A protein and the small-molecule ligand that binds it are described below.
Small molecule (SMILES): CC(=O)O[C@H]1C(=O)[C@@]2(C)[C@H]([C@H](OC(=O)c3ccccc3)[C@]3(O)C[C@H](OC(=O)[C@H](O)[C@@H](NC(=O)c4ccccc4)c4ccccc4)C(C)=C1C3(C)C)[C@]1(OC(C)=O)CO[C@@H]1C[C@@H]2O

Binding-site contacts:
Ligand atom C36 contacts residue HIS227 of chain 14.B at 3.4 Å.
Ligand atom O06 contacts residue PRO272 of chain 14.B at 4.0 Å.
Ligand atom C31 contacts residue HIS227 of chain 14.B at 3.4 Å.
Ligand atom C27 contacts residue ARG359 of chain 14.B at 3.8 Å.
Ligand atom C27 contacts residue GLY360 of chain 14.B at 4.0 Å.
Ligand atom C32 contacts residue VAL23 of chain 14.B at 3.9 Å (hydrophobic).
Ligand atom C07 contacts residue HIS227 of chain 14.B at 3.1 Å.
Ligand atom C41 contacts residue PRO358 of chain 14.B at 4.0 Å (hydrophobic).
Ligand atom C41 contacts residue SER234 of chain 14.B at 3.6 Å.
Ligand atom C40 contacts residue PRO358 of chain 14.B at 4.0 Å (hydrophobic).
Ligand atom C30 contacts residue HIS227 of chain 14.B at 2.8 Å.
Ligand atom O13 contacts residue PRO358 of chain 14.B at 3.8 Å.
Ligand atom N01 contacts residue HIS227 of chain 14.B at 4.0 Å.
Ligand atom C07 contacts residue ASP224 of chain 14.B at 3.3 Å.
Ligand atom C39 contacts residue ALA231 of chain 14.B at 3.6 Å (hydrophobic).
Ligand atom C41 contacts residue VAL23 of chain 14.B at 3.5 Å (hydrophobic).
Ligand atom C06 contacts residue HIS227 of chain 14.B at 3.7 Å.
Ligand atom O13 contacts residue ARG359 of chain 14.B at 2.5 Å.
Ligand atom C40 contacts residue ARG318 of chain 14.B at 3.7 Å.
Ligand atom C08 contacts residue HIS227 of chain 14.B at 3.0 Å.
Ligand atom C32 contacts residue ASP26 of chain 14.B at 3.4 Å.
Ligand atom C34 contacts residue GLU22 of chain 14.B at 4.0 Å.
Ligand atom O12 contacts residue GLY360 of chain 14.B at 3.7 Å.
Ligand atom C40 contacts residue SER234 of chain 14.B at 3.1 Å.
Ligand atom C28 contacts residue ARG359 of chain 14.B at 3.6 Å.
Ligand atom O08 contacts residue ARG276 of chain 14.B at 3.5 Å.
Ligand atom C44 contacts residue GLY360 of chain 14.B at 3.9 Å.
Ligand atom C06 contacts residue ASP224 of chain 14.B at 3.8 Å.
Ligand atom O13 contacts residue GLY360 of chain 14.B at 3.7 Å.
Ligand atom O07 contacts residue GLN279 of chain 14.B at 3.6 Å.
Ligand atom C33 contacts residue ASP26 of chain 14.B at 2.5 Å.
Ligand atom O06 contacts residue THR274 of chain 14.B at 3.7 Å.
Ligand atom C42 contacts residue VAL23 of chain 14.B at 3.8 Å (hydrophobic).
Ligand atom C34 contacts residue ASP26 of chain 14.B at 3.5 Å.
Ligand atom O12 contacts residue ARG359 of chain 14.B at 3.2 Å.
Ligand atom O06 contacts residue LEU215 of chain 14.B at 3.9 Å.
Ligand atom C19 contacts residue ARG276 of chain 14.B at 3.7 Å.
Ligand atom C09 contacts residue HIS227 of chain 14.B at 3.5 Å.
Ligand atom O14 contacts residue HIS227 of chain 14.B at 1.8 Å (h-bond).
Ligand atom C13 contacts residue HIS227 of chain 14.B at 3.3 Å.

Sequence of chain 14.B:
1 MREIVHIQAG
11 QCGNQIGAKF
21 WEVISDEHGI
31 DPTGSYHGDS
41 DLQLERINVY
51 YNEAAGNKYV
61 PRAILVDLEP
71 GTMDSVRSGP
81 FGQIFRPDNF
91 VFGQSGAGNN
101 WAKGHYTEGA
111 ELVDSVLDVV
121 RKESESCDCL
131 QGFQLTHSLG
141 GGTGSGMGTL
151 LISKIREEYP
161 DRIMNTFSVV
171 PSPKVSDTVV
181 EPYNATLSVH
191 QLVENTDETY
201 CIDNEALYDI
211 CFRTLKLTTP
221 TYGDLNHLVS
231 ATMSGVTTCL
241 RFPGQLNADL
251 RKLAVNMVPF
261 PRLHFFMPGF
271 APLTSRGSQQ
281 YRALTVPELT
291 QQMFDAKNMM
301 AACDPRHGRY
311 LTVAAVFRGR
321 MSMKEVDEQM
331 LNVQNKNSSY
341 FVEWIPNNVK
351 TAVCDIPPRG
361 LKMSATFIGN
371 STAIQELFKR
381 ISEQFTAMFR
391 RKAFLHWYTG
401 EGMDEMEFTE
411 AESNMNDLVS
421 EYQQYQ